Binding-site contacts:
Ligand atom CA contacts residue TYR14 of chain 1.B at 3.5 Å (hydrophobic).
Ligand atom OAB contacts residue ARG77 of chain 1.B at 2.8 Å (salt-bridge).
Ligand atom CAM contacts residue TRP52 of chain 1.B at 3.6 Å (hydrophobic).
Ligand atom NAN contacts residue ALA69 of chain 1.B at 3.1 Å (h-bond).
Ligand atom OAF contacts residue ARG77 of chain 1.B at 2.8 Å (salt-bridge).
Ligand atom C contacts residue ASN92 of chain 1.B at 3.5 Å.
Ligand atom NAO contacts residue GLU11 of chain 1.B at 2.8 Å (salt-bridge).
Ligand atom CAP contacts residue GLU11 of chain 1.B at 3.2 Å.
Ligand atom CB contacts residue VAL214 of chain 1.B at 3.4 Å (hydrophobic).
Ligand atom CAK contacts residue TYR14 of chain 1.B at 3.4 Å (hydrophobic).
Ligand atom N contacts residue ALA70 of chain 1.B at 2.9 Å (h-bond).
Ligand atom CAP contacts residue ALA69 of chain 1.B at 3.5 Å (hydrophobic).
Ligand atom CB contacts residue ALA70 of chain 1.B at 3.3 Å (hydrophobic).
Ligand atom CAE contacts residue ARG77 of chain 1.B at 3.4 Å.
Ligand atom NAQ contacts residue GLU11 of chain 1.B at 2.8 Å (salt-bridge).
Ligand atom CAP contacts residue TRP52 of chain 1.B at 3.5 Å (hydrophobic).
Ligand atom OAB contacts residue THR144 of chain 1.B at 2.9 Å (h-bond).
Ligand atom OXT contacts residue ASN92 of chain 1.B at 2.7 Å (h-bond).
Ligand atom CAL contacts residue ALA70 of chain 1.B at 3.3 Å (hydrophobic).
Ligand atom OXT contacts residue ASN183 of chain 1.B at 2.8 Å (h-bond).
Ligand atom CAP contacts residue TYR14 of chain 1.B at 3.5 Å (hydrophobic).
Ligand atom O contacts residue PHE211 of chain 1.B at 3.6 Å.
Ligand atom O contacts residue SER72 of chain 1.B at 3.3 Å (h-bond).
Ligand atom OAF contacts residue SER72 of chain 1.B at 2.8 Å (h-bond).
Ligand atom OXT contacts residue GLY90 of chain 1.B at 3.5 Å.
Ligand atom O contacts residue ASN92 of chain 1.B at 3.5 Å (h-bond).
Ligand atom NAO contacts residue TYR14 of chain 1.B at 3.3 Å.
Ligand atom N contacts residue SER72 of chain 1.B at 3.0 Å (h-bond).
Ligand atom CAI contacts residue THR144 of chain 1.B at 3.3 Å.
Ligand atom CAM contacts residue GLN140 of chain 1.B at 3.6 Å.
Ligand atom NAQ contacts residue ALA69 of chain 1.B at 3.0 Å (h-bond).
Ligand atom OAB contacts residue THR143 of chain 1.B at 3.3 Å.
Ligand atom NAQ contacts residue TYR14 of chain 1.B at 3.5 Å.
Ligand atom NAN contacts residue TRP52 of chain 1.B at 3.3 Å.
Ligand atom CA contacts residue ALA70 of chain 1.B at 3.5 Å (hydrophobic).
Ligand atom OAF contacts residue ALA70 of chain 1.B at 3.3 Å (h-bond).
Ligand atom CAL contacts residue TYR14 of chain 1.B at 3.6 Å (hydrophobic).
Ligand atom NAO contacts residue GLN140 of chain 1.B at 3.0 Å (h-bond).
Ligand atom OAF contacts residue MET71 of chain 1.B at 3.5 Å.
Ligand atom O contacts residue THR144 of chain 1.B at 2.7 Å (h-bond).

This small molecule binds to this protein.
Small molecule (SMILES): [H]/N=C(/N)NCCC[C@H](N[C@H](C)C(=O)O)C(=O)O

Sequence of chain 1.B:
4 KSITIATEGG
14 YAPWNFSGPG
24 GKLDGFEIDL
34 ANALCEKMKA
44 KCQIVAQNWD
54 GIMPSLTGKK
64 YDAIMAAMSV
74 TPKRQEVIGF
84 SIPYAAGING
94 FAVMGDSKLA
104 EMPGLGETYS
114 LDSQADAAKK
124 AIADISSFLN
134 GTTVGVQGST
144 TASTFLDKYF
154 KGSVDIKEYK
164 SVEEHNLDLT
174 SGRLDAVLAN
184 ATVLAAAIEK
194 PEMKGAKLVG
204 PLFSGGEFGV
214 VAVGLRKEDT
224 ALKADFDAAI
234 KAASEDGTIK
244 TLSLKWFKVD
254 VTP